Sequence of chain 1.A:
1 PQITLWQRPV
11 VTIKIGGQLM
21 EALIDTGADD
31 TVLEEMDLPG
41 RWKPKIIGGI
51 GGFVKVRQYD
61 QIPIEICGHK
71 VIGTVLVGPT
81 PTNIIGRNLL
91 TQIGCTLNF

The small molecule below binds the protein below.
Small molecule (SMILES): C[C@H]1CC[C@@H](O)[C@H]1NC(=O)[C@H](Cc1ccccc1)C[C@H](O)CN1CCN(C(=O)c2cnc(N3CCN(C)CC3)c(Cl)n2)C[C@H]1C(=O)NC(C)(C)C

Binding-site contacts:
Ligand atom C7 contacts residue GLY48 of chain 1.A at 3.0 Å.
Ligand atom C22 contacts residue GLY48 of chain 1.B at 3.6 Å.
Ligand atom C11 contacts residue ASP25 of chain 1.B at 3.5 Å.
Ligand atom C1 contacts residue GLY48 of chain 1.A at 3.6 Å.
Ligand atom O5 contacts residue THR82 of chain 1.B at 2.6 Å (h-bond).
Ligand atom C12 contacts residue ASP25 of chain 1.A at 3.5 Å.
Ligand atom N6 contacts residue PRO81 of chain 1.B at 3.7 Å.
Ligand atom C9 contacts residue ILE84 of chain 1.B at 3.8 Å (hydrophobic).
Ligand atom C17 contacts residue THR82 of chain 1.A at 3.3 Å.
Ligand atom O4 contacts residue ASP29 of chain 1.B at 2.9 Å (salt-bridge).
Ligand atom C16 contacts residue THR82 of chain 1.A at 3.5 Å.
Ligand atom C6 contacts residue ILE50 of chain 1.B at 3.6 Å (hydrophobic).
Ligand atom O2 contacts residue ASP25 of chain 1.A at 2.8 Å (salt-bridge).
Ligand atom C8 contacts residue ILE84 of chain 1.B at 3.7 Å (hydrophobic).
Ligand atom C36 contacts residue ARG8 of chain 1.B at 3.0 Å.
Ligand atom N1 contacts residue PRO81 of chain 1.B at 3.9 Å.
Ligand atom C19 contacts residue PRO81 of chain 1.A at 3.6 Å (hydrophobic).
Ligand atom N7 contacts residue ARG8 of chain 1.B at 3.6 Å.
Ligand atom O4 contacts residue GLY27 of chain 1.B at 3.4 Å (h-bond).
Ligand atom O2 contacts residue ASP25 of chain 1.B at 2.8 Å (salt-bridge).
Ligand atom C24 contacts residue ASP30 of chain 1.B at 3.5 Å.
Ligand atom C5 contacts residue ASP30 of chain 1.A at 3.8 Å.
Ligand atom C10 contacts residue ASP25 of chain 1.B at 3.3 Å.
Ligand atom N2 contacts residue ALA28 of chain 1.A at 3.8 Å.
Ligand atom C31 contacts residue PRO81 of chain 1.B at 3.8 Å (hydrophobic).
Ligand atom C23 contacts residue ASP29 of chain 1.B at 3.9 Å.
Ligand atom C14 contacts residue ILE50 of chain 1.B at 3.9 Å (hydrophobic).
Ligand atom C23 contacts residue GLY48 of chain 1.B at 3.7 Å.
Ligand atom O4 contacts residue ALA28 of chain 1.B at 3.4 Å.
Ligand atom C19 contacts residue GLY48 of chain 1.B at 3.6 Å.
Ligand atom C11 contacts residue ASP25 of chain 1.A at 3.7 Å.
Ligand atom C31 contacts residue THR82 of chain 1.B at 3.6 Å.
Ligand atom C29 contacts residue ALA28 of chain 1.B at 3.6 Å (hydrophobic).
Ligand atom N6 contacts residue GLY48 of chain 1.A at 3.9 Å.
Ligand atom C5 contacts residue ASP29 of chain 1.A at 3.8 Å.
Ligand atom C6 contacts residue ILE84 of chain 1.A at 3.5 Å (hydrophobic).
Ligand atom C8 contacts residue ASP25 of chain 1.B at 3.8 Å.
Ligand atom C13 contacts residue ASP25 of chain 1.A at 3.9 Å.
Ligand atom C20 contacts residue GLY49 of chain 1.B at 3.8 Å.
Ligand atom O5 contacts residue ARG8 of chain 1.B at 3.8 Å.

Sequence of chain 1.B:
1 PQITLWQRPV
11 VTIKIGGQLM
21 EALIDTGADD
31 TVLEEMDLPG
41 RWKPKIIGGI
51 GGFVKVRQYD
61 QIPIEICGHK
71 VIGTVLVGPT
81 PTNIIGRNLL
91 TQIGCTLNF